Sequence of chain 1.A:
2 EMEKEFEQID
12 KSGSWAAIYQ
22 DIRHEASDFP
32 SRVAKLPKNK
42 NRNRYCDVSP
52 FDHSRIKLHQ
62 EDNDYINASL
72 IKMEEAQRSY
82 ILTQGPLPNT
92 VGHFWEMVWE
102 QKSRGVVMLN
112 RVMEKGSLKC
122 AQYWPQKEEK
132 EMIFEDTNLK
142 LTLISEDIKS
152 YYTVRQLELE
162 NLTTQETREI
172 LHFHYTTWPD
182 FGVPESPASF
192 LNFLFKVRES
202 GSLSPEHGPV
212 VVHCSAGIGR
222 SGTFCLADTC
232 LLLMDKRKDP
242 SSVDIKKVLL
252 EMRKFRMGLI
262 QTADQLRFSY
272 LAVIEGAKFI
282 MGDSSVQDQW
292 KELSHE

This small molecule binds to this protein.
Small molecule (SMILES): O=C(CBr)NCCC(=O)N[C@@H](CO)C(=O)NCCc1ccc(NC(=O)C(=O)O)cc1

Binding-site contacts:
Ligand atom C21 contacts residue PHE182 of chain 1.A at 3.5 Å (hydrophobic).
Ligand atom O9 contacts residue ASP48 of chain 1.A at 4.0 Å.
Ligand atom C23 contacts residue PHE182 of chain 1.A at 3.9 Å (hydrophobic).
Ligand atom C3 contacts residue CYS47 of chain 1.A at 3.3 Å (hydrophobic).
Ligand atom C22 contacts residue ALA217 of chain 1.A at 3.5 Å (hydrophobic).
Ligand atom O30 contacts residue ARG221 of chain 1.A at 3.0 Å (salt-bridge).
Ligand atom C23 contacts residue ALA217 of chain 1.A at 3.9 Å (hydrophobic).
Ligand atom C21 contacts residue GLN262 of chain 1.A at 3.4 Å.
Ligand atom C27 contacts residue ASP181 of chain 1.A at 3.4 Å.
Ligand atom O29 contacts residue ILE219 of chain 1.A at 3.4 Å.
Ligand atom N5 contacts residue CYS47 of chain 1.A at 3.8 Å.
Ligand atom C26 contacts residue ASP181 of chain 1.A at 3.7 Å.
Ligand atom C11 contacts residue ASP48 of chain 1.A at 3.3 Å.
Ligand atom C2 contacts residue CYS47 of chain 1.A at 1.9 Å (hydrophobic).
Ligand atom C27 contacts residue ARG221 of chain 1.A at 3.8 Å.
Ligand atom O28 contacts residue CYS215 of chain 1.A at 4.0 Å.
Ligand atom O30 contacts residue GLY220 of chain 1.A at 3.4 Å.
Ligand atom O28 contacts residue ARG221 of chain 1.A at 2.8 Å (salt-bridge).
Ligand atom C27 contacts residue CYS215 of chain 1.A at 3.5 Å (hydrophobic).
Ligand atom O30 contacts residue CYS215 of chain 1.A at 3.0 Å (h-bond).
Ligand atom O29 contacts residue GLN262 of chain 1.A at 3.6 Å.
Ligand atom C20 contacts residue GLN262 of chain 1.A at 3.2 Å.
Ligand atom C21 contacts residue ALA217 of chain 1.A at 3.7 Å (hydrophobic).
Ligand atom C22 contacts residue PHE182 of chain 1.A at 3.6 Å (hydrophobic).
Ligand atom C20 contacts residue PHE182 of chain 1.A at 3.7 Å (hydrophobic).
Ligand atom C23 contacts residue TYR46 of chain 1.A at 3.6 Å (hydrophobic).
Ligand atom N16 contacts residue ASP48 of chain 1.A at 2.9 Å (salt-bridge).
Ligand atom O29 contacts residue GLY220 of chain 1.A at 3.0 Å (h-bond).
Ligand atom C12 contacts residue ASP48 of chain 1.A at 2.8 Å.
Ligand atom N25 contacts residue ALA217 of chain 1.A at 3.7 Å.
Ligand atom C20 contacts residue VAL49 of chain 1.A at 4.0 Å (hydrophobic).
Ligand atom O28 contacts residue ASP181 of chain 1.A at 2.7 Å (salt-bridge).
Ligand atom C26 contacts residue GLY220 of chain 1.A at 4.0 Å.
Ligand atom N25 contacts residue ASP181 of chain 1.A at 3.3 Å (salt-bridge).
Ligand atom O30 contacts residue ASP181 of chain 1.A at 3.6 Å (salt-bridge).
Ligand atom O28 contacts residue SER216 of chain 1.A at 3.9 Å.
Ligand atom C17 contacts residue ASP48 of chain 1.A at 3.7 Å.
Ligand atom O13 contacts residue ASP48 of chain 1.A at 3.1 Å (salt-bridge).
Ligand atom C24 contacts residue TYR46 of chain 1.A at 3.6 Å (hydrophobic).
Ligand atom C18 contacts residue ASP48 of chain 1.A at 3.5 Å.